Binding-site contacts:
Ligand atom C2 contacts residue U9A1 of chain 10.I at 1.3 Å.
Ligand atom C4 contacts residue U9A1 of chain 10.I at 0.7 Å.
Ligand atom O1 contacts residue U9A1 of chain 10.I at 0.9 Å (h-bond).
Ligand atom O4 contacts residue U9A1 of chain 23.I at 0.7 Å.
Ligand atom O5B contacts residue U9A1 of chain 10.I at 1.5 Å (h-bond).
Ligand atom C2 contacts residue U972 of chain 23.I at 1.2 Å.
Ligand atom C4 contacts residue U9A1 of chain 23.I at 0.9 Å.
Ligand atom O5B contacts residue U972 of chain 10.I at 1.6 Å (h-bond).
Ligand atom O3 contacts residue U9A1 of chain 23.I at 1.5 Å (h-bond).
Ligand atom OAF contacts residue U972 of chain 23.I at 0.1 Å (h-bond).
Ligand atom O5B contacts residue U9A1 of chain 23.I at 1.3 Å.
Ligand atom O2 contacts residue U9A1 of chain 10.I at 0.5 Å (h-bond).
Ligand atom SBG contacts residue U9A1 of chain 23.I at 0.3 Å.
Ligand atom OBE contacts residue U9A1 of chain 23.I at 1.6 Å (h-bond).
Ligand atom SAG contacts residue U972 of chain 23.I at 1.4 Å (h-bond).
Ligand atom N2 contacts residue U9A1 of chain 10.I at 1.4 Å (h-bond).
Ligand atom OBA contacts residue U9A1 of chain 10.I at 1.0 Å (h-bond).
Ligand atom OBH contacts residue U972 of chain 10.I at 1.0 Å (h-bond).
Ligand atom N2 contacts residue U972 of chain 23.I at 0.5 Å (h-bond).
Ligand atom OBF contacts residue U9A1 of chain 23.I at 1.5 Å.
Ligand atom C1 contacts residue U972 of chain 23.I at 1.2 Å.
Ligand atom O1 contacts residue U972 of chain 23.I at 1.0 Å (h-bond).
Ligand atom O4 contacts residue U9A1 of chain 10.I at 1.3 Å.
Ligand atom C2 contacts residue U9A1 of chain 10.I at 1.1 Å.
Ligand atom C5 contacts residue U9A1 of chain 23.I at 0.4 Å.
Ligand atom O5 contacts residue U9A1 of chain 10.I at 1.7 Å (h-bond).
Ligand atom OBI contacts residue U9A1 of chain 23.I at 0.9 Å (h-bond).
Ligand atom C3 contacts residue U9A1 of chain 10.I at 0.4 Å.
Ligand atom SBG contacts residue U972 of chain 10.I at 1.1 Å (h-bond).
Ligand atom OBH contacts residue U9A1 of chain 23.I at 1.4 Å (h-bond).
Ligand atom SBB contacts residue U9A1 of chain 10.I at 1.2 Å.
Ligand atom C3 contacts residue U9A1 of chain 23.I at 1.3 Å.
Ligand atom O3 contacts residue U9A1 of chain 10.I at 0.8 Å (h-bond).
Ligand atom OBI contacts residue U972 of chain 10.I at 1.6 Å (h-bond).
Ligand atom O5 contacts residue U9A1 of chain 23.I at 0.8 Å (h-bond).
Ligand atom C1 contacts residue U9A1 of chain 10.I at 0.3 Å.
Ligand atom SBB contacts residue U9A1 of chain 23.I at 1.1 Å (h-bond).
Ligand atom OBA contacts residue U9A1 of chain 23.I at 1.0 Å (h-bond).
Ligand atom OBC contacts residue U9A1 of chain 10.I at 0.1 Å (h-bond).
Ligand atom C5 contacts residue U9A1 of chain 10.I at 1.6 Å.

Sequence of chain 23.B:
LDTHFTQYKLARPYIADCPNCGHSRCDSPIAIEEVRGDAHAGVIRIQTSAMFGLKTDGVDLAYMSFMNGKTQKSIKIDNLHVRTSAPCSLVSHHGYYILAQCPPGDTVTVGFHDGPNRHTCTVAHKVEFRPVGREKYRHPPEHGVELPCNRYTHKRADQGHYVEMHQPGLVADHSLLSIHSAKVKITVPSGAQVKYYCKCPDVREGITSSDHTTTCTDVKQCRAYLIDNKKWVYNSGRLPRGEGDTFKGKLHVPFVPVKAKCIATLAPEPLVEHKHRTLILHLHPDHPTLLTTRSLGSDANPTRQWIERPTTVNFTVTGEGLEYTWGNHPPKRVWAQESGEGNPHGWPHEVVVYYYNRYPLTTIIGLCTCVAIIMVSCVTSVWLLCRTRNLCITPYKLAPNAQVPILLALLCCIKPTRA

A protein and the small-molecule ligand that binds it are described below.
Small molecule (SMILES): O=C(O)[C@@H]1O[C@H](O[C@H]2[C@@H](OS(=O)(=O)O)O[C@@H](O)[C@H](NS(=O)(=O)O)[C@H]2O)[C@@H](OS(=O)(=O)O)[C@H](O)[C@@H]1O

Sequence of chain 1.B:
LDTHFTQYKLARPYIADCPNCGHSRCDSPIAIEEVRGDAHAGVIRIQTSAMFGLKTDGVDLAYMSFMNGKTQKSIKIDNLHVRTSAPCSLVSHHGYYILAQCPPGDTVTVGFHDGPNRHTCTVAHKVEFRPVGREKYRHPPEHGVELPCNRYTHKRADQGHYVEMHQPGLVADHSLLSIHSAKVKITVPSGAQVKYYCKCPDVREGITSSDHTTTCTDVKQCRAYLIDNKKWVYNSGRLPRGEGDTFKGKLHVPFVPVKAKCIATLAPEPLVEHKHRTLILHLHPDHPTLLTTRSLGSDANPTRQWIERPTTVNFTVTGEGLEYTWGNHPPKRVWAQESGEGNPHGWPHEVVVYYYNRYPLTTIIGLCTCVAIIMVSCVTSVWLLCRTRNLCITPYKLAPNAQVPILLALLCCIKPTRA

Sequence of chain 10.B:
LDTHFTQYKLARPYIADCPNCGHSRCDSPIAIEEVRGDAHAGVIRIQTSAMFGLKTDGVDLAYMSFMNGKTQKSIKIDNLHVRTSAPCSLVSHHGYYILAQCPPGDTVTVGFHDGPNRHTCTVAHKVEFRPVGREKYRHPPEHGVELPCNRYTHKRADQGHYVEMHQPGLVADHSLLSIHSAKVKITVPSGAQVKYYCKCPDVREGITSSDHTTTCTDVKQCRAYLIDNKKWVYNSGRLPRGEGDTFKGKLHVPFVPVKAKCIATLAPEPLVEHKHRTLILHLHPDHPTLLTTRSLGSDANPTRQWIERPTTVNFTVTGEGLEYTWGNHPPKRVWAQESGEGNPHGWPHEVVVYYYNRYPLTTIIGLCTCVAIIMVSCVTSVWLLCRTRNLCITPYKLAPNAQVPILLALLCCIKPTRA